Sequence of chain 1.A:
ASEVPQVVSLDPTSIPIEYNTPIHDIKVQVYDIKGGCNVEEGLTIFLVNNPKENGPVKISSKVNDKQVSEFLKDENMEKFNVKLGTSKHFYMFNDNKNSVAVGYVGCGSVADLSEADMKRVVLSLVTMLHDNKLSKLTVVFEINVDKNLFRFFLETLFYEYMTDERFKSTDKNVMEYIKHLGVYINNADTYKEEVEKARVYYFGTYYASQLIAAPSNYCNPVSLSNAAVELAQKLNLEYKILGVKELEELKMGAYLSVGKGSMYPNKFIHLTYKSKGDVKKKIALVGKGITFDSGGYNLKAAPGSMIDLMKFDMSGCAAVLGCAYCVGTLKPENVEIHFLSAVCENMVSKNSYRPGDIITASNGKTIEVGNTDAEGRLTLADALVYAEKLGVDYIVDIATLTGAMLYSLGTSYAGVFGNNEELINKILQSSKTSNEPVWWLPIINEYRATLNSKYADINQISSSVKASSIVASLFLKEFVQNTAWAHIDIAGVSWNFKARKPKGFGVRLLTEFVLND

A small-molecule ligand and the protein it binds are described below.
Small molecule (SMILES): CC(C)(C)C(=O)N[C@@H](C(=O)NO)c1ccc(-c2cccc(/C(N)=N/O)c2)cc1

Binding-site contacts:
Ligand atom CAK contacts residue PHE317 of chain 1.A at 3.6 Å (hydrophobic).
Ligand atom C contacts residue ASP378 of chain 1.A at 3.1 Å.
Ligand atom OAH contacts residue LYS293 of chain 1.A at 3.1 Å (salt-bridge).
Ligand atom NAQ contacts residue GLY309 of chain 1.A at 3.3 Å (h-bond).
Ligand atom OAH contacts residue ZN1 of chain 1.O at 2.1 Å.
Ligand atom CAK contacts residue ALA496 of chain 1.A at 3.8 Å (hydrophobic).
Ligand atom OAH contacts residue ZN1 of chain 1.N at 2.0 Å.
Ligand atom OAG contacts residue GLY309 of chain 1.A at 2.4 Å (h-bond).
Ligand atom CAM contacts residue GLY408 of chain 1.A at 3.6 Å.
Ligand atom OAF contacts residue THR407 of chain 1.A at 3.2 Å.
Ligand atom OAH contacts residue ASP298 of chain 1.A at 3.0 Å (salt-bridge).
Ligand atom C contacts residue ZN1 of chain 1.O at 2.8 Å.
Ligand atom O contacts residue ZN1 of chain 1.O at 2.1 Å.
Ligand atom C contacts residue ZN1 of chain 1.N at 3.7 Å.
Ligand atom OAH contacts residue ASP378 of chain 1.A at 2.9 Å (salt-bridge).
Ligand atom O contacts residue ASP378 of chain 1.A at 2.8 Å (salt-bridge).
Ligand atom OAF contacts residue LEU406 of chain 1.A at 3.8 Å.
Ligand atom NAR contacts residue ZN1 of chain 1.O at 2.9 Å.
Ligand atom CAW contacts residue LEU411 of chain 1.A at 3.6 Å (hydrophobic).
Ligand atom CAN contacts residue GLY408 of chain 1.A at 3.7 Å.
Ligand atom CAC contacts residue SER473 of chain 1.A at 3.6 Å.
Ligand atom CAX contacts residue GLY408 of chain 1.A at 3.5 Å.
Ligand atom NAD contacts residue MET311 of chain 1.A at 3.1 Å (h-bond).
Ligand atom CAJ contacts residue LEU411 of chain 1.A at 3.5 Å (hydrophobic).
Ligand atom CAI contacts residue ALA496 of chain 1.A at 3.6 Å (hydrophobic).
Ligand atom CAO contacts residue GLY408 of chain 1.A at 3.5 Å.
Ligand atom OAF contacts residue GLY408 of chain 1.A at 3.3 Å (h-bond).
Ligand atom O contacts residue LYS305 of chain 1.A at 2.9 Å (salt-bridge).
Ligand atom NAR contacts residue ZN1 of chain 1.N at 2.9 Å.
Ligand atom CAZ contacts residue GLY408 of chain 1.A at 3.5 Å.
Ligand atom NAR contacts residue LYS293 of chain 1.A at 3.5 Å (salt-bridge).
Ligand atom CAO contacts residue LEU406 of chain 1.A at 3.7 Å (hydrophobic).
Ligand atom OAH contacts residue CO31 of chain 1.P at 3.2 Å (h-bond).
Ligand atom NAR contacts residue LEU406 of chain 1.A at 3.2 Å (h-bond).
Ligand atom OAH contacts residue GLU380 of chain 1.A at 2.7 Å (salt-bridge).
Ligand atom NAR contacts residue CO31 of chain 1.P at 3.0 Å (h-bond).
Ligand atom NAR contacts residue ASP378 of chain 1.A at 3.1 Å (salt-bridge).
Ligand atom O contacts residue ASP298 of chain 1.A at 3.0 Å (salt-bridge).
Ligand atom CA contacts residue LEU406 of chain 1.A at 3.3 Å (hydrophobic).
Ligand atom CAL contacts residue GLY408 of chain 1.A at 3.6 Å.